Sequence of chain 1.A:
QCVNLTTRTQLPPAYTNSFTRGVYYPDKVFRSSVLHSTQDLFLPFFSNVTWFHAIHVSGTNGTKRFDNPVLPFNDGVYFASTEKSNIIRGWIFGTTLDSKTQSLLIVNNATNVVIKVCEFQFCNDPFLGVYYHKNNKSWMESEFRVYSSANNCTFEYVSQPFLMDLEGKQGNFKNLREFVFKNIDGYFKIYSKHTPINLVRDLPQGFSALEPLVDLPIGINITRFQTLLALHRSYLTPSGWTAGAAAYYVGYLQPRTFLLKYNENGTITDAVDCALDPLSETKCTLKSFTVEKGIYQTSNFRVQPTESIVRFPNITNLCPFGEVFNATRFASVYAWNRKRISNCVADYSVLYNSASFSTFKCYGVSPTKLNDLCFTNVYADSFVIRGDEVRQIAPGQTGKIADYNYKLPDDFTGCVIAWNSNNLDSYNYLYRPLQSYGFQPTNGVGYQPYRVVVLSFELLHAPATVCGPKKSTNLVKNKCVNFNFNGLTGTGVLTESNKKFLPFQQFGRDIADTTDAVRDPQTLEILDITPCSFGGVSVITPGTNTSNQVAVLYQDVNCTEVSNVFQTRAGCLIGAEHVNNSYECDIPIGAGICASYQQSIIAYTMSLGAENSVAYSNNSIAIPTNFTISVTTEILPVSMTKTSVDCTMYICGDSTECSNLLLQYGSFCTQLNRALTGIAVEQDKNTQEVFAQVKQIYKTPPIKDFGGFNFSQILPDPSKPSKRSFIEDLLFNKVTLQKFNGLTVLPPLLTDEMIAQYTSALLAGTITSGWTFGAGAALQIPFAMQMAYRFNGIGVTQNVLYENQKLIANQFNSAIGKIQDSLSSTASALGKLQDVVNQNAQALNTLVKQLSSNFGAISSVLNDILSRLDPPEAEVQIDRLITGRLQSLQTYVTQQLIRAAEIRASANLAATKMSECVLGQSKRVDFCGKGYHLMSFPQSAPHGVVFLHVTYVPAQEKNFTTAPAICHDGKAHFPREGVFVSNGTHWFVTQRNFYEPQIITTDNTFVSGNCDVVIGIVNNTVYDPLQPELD

Binding-site contacts:
Ligand atom O6 contacts residue THR108 of chain 1.A at 3.4 Å.
Ligand atom C8 contacts residue ASN234 of chain 1.A at 4.5 Å.
Ligand atom C2 contacts residue ASN234 of chain 1.A at 2.4 Å.
Ligand atom C6 contacts residue THR108 of chain 1.A at 3.8 Å.
Ligand atom C1 contacts residue ASN234 of chain 1.A at 1.4 Å.
Ligand atom C3 contacts residue ASN234 of chain 1.A at 3.8 Å.
Ligand atom O6 contacts residue THR236 of chain 1.A at 3.7 Å.
Ligand atom N2 contacts residue ASN234 of chain 1.A at 2.8 Å (h-bond).
Ligand atom C5 contacts residue THR108 of chain 1.A at 4.1 Å.
Ligand atom O5 contacts residue THR108 of chain 1.A at 3.5 Å.
Ligand atom O5 contacts residue ASN234 of chain 1.A at 2.4 Å (h-bond).
Ligand atom C1 contacts residue THR108 of chain 1.A at 4.4 Å.
Ligand atom O7 contacts residue ASN234 of chain 1.A at 3.8 Å.
Ligand atom C4 contacts residue ASN234 of chain 1.A at 4.3 Å.
Ligand atom C5 contacts residue ASN234 of chain 1.A at 3.7 Å.
Ligand atom C7 contacts residue ASN234 of chain 1.A at 3.5 Å.

The protein below binds the small molecule below.
Small molecule (SMILES): CC(=O)N[C@H]1[C@H](O[C@H]2[C@H](O)[C@@H](NC(C)=O)CO[C@@H]2CO)O[C@H](CO)[C@@H](O)[C@@H]1O